Sequence of chain 1.C:
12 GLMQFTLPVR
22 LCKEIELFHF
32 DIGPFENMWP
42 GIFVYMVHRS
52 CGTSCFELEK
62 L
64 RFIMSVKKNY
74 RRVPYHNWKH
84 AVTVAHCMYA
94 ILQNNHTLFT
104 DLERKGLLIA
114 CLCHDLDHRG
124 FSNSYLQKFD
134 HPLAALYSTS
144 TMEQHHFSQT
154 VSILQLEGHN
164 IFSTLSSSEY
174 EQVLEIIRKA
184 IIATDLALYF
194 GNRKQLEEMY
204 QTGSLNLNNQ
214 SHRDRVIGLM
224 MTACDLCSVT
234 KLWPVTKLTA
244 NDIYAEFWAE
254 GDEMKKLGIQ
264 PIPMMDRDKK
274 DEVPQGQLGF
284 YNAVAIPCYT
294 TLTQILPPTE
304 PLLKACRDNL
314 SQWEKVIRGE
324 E

Binding-site contacts:
Ligand atom C7 contacts residue GLY279 of chain 1.C at 3.5 Å.
Ligand atom C5 contacts residue TYR247 of chain 1.C at 3.6 Å (hydrophobic).
Ligand atom C14 contacts residue TYR247 of chain 1.C at 3.5 Å (hydrophobic).
Ligand atom C13 contacts residue PHE283 of chain 1.C at 3.5 Å (hydrophobic).
Ligand atom C9 contacts residue TYR247 of chain 1.C at 3.6 Å (hydrophobic).
Ligand atom C23 contacts residue ILE246 of chain 1.C at 3.6 Å (hydrophobic).
Ligand atom C9 contacts residue GLY279 of chain 1.C at 3.5 Å.
Ligand atom N10 contacts residue MET267 of chain 1.C at 3.4 Å.
Ligand atom C15 contacts residue LEU229 of chain 1.C at 3.5 Å (hydrophobic).
Ligand atom C4 contacts residue GLU275 of chain 1.C at 3.6 Å.
Ligand atom C23 contacts residue VAL232 of chain 1.C at 3.7 Å (hydrophobic).
Ligand atom N16 contacts residue ILE246 of chain 1.C at 3.6 Å.
Ligand atom C20 contacts residue PHE283 of chain 1.C at 3.6 Å (hydrophobic).
Ligand atom N11 contacts residue MET267 of chain 1.C at 3.7 Å.
Ligand atom C13 contacts residue GLN280 of chain 1.C at 3.6 Å.
Ligand atom N8 contacts residue TYR247 of chain 1.C at 2.5 Å (h-bond).
Ligand atom C6 contacts residue GLN280 of chain 1.C at 3.8 Å.
Ligand atom C17 contacts residue ILE246 of chain 1.C at 3.5 Å (hydrophobic).
Ligand atom C3 contacts residue PRO266 of chain 1.C at 3.5 Å (hydrophobic).
Ligand atom C14 contacts residue PHE250 of chain 1.C at 3.8 Å (hydrophobic).
Ligand atom N8 contacts residue GLY279 of chain 1.C at 3.7 Å.
Ligand atom N8 contacts residue MET267 of chain 1.C at 3.8 Å.
Ligand atom C9 contacts residue MET267 of chain 1.C at 3.4 Å (hydrophobic).
Ligand atom N1 contacts residue MET267 of chain 1.C at 3.6 Å.
Ligand atom N19 contacts residue PHE283 of chain 1.C at 3.5 Å.
Ligand atom N22 contacts residue PHE250 of chain 1.C at 3.5 Å.
Ligand atom C15 contacts residue PHE283 of chain 1.C at 3.7 Å (hydrophobic).
Ligand atom C13 contacts residue TYR247 of chain 1.C at 3.7 Å (hydrophobic).
Ligand atom C6 contacts residue PHE250 of chain 1.C at 3.8 Å (hydrophobic).
Ligand atom C2 contacts residue MET267 of chain 1.C at 3.7 Å (hydrophobic).
Ligand atom C7 contacts residue TYR247 of chain 1.C at 3.4 Å (hydrophobic).
Ligand atom N11 contacts residue GLY279 of chain 1.C at 3.6 Å (h-bond).
Ligand atom N16 contacts residue PHE283 of chain 1.C at 3.8 Å.
Ligand atom N1 contacts residue GLY279 of chain 1.C at 3.6 Å.
Ligand atom C18 contacts residue PHE283 of chain 1.C at 3.4 Å (hydrophobic).
Ligand atom C4 contacts residue LYS272 of chain 1.C at 3.5 Å.
Ligand atom C17 contacts residue PHE283 of chain 1.C at 3.6 Å (hydrophobic).
Ligand atom N21 contacts residue GLN280 of chain 1.C at 3.0 Å (h-bond).
Ligand atom C23 contacts residue GLN280 of chain 1.C at 3.6 Å.
Ligand atom C14 contacts residue GLN280 of chain 1.C at 3.7 Å.

A small-molecule ligand and the protein it binds are described below.
Small molecule (SMILES): Cc1ncc(C)n2nc(CCc3nc(N4CCCC4)nn3C)nc12